Sequence of chain 1.B:
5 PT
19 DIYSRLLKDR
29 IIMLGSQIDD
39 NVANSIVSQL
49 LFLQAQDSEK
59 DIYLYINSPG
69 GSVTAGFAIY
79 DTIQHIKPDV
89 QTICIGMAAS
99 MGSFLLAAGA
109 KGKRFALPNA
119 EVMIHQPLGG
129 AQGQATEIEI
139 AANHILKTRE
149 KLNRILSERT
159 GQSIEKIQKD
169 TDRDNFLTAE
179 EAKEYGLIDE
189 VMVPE

Binding-site contacts:
Ligand atom O19 contacts residue VAL71 of chain 1.B at 3.0 Å (h-bond).
Ligand atom C12 contacts residue GLY69 of chain 1.B at 3.4 Å.
Ligand atom C08 contacts residue GLN124 of chain 1.B at 3.6 Å.
Ligand atom C08 contacts residue HIS123 of chain 1.B at 3.3 Å.
Ligand atom O02 contacts residue HIS123 of chain 1.B at 3.5 Å (h-bond).
Ligand atom O03 contacts residue GLY69 of chain 1.B at 2.6 Å (h-bond).
Ligand atom C20 contacts residue LEU126 of chain 1.B at 3.7 Å (hydrophobic).
Ligand atom O11 contacts residue PRO125 of chain 1.B at 3.3 Å.
Ligand atom B28 contacts residue SER98 of chain 1.B at 1.7 Å.
Ligand atom C18 contacts residue LEU126 of chain 1.B at 3.7 Å (hydrophobic).
Ligand atom C10 contacts residue LEU126 of chain 1.B at 3.9 Å (hydrophobic).
Ligand atom O19 contacts residue SER70 of chain 1.B at 3.8 Å.
Ligand atom O11 contacts residue LEU126 of chain 1.B at 2.8 Å (h-bond).
Ligand atom C05 contacts residue SER98 of chain 1.B at 3.3 Å.
Ligand atom O26 contacts residue HIS142 of chain 1.B at 3.2 Å (h-bond).
Ligand atom C18 contacts residue VAL71 of chain 1.B at 3.8 Å (hydrophobic).
Ligand atom O03 contacts residue SER98 of chain 1.B at 2.7 Å (h-bond).
Ligand atom O26 contacts residue ILE143 of chain 1.B at 3.6 Å.
Ligand atom N17 contacts residue LEU126 of chain 1.B at 2.8 Å (h-bond).
Ligand atom C13 contacts residue LEU126 of chain 1.B at 3.7 Å (hydrophobic).
Ligand atom C06 contacts residue MET99 of chain 1.B at 3.8 Å (hydrophobic).
Ligand atom B28 contacts residue MET99 of chain 1.B at 3.6 Å.
Ligand atom C07 contacts residue MET99 of chain 1.B at 3.5 Å (hydrophobic).
Ligand atom C08 contacts residue PRO125 of chain 1.B at 3.5 Å (hydrophobic).
Ligand atom CL01 contacts residue LEU126 of chain 1.B at 3.2 Å.
Ligand atom C10 contacts residue GLY69 of chain 1.B at 3.6 Å.
Ligand atom O03 contacts residue GLY68 of chain 1.B at 3.3 Å.
Ligand atom CL01 contacts residue GLY127 of chain 1.B at 3.5 Å.
Ligand atom C06 contacts residue SER98 of chain 1.B at 3.2 Å.
Ligand atom C12 contacts residue LEU126 of chain 1.B at 3.6 Å (hydrophobic).
Ligand atom C25 contacts residue LEU126 of chain 1.B at 3.4 Å (hydrophobic).
Ligand atom C05 contacts residue VAL71 of chain 1.B at 3.8 Å (hydrophobic).
Ligand atom B28 contacts residue HIS123 of chain 1.B at 3.6 Å.
Ligand atom O02 contacts residue SER98 of chain 1.B at 2.7 Å (h-bond).
Ligand atom C04 contacts residue SER98 of chain 1.B at 2.7 Å.
Ligand atom N09 contacts residue GLY69 of chain 1.B at 2.8 Å (h-bond).
Ligand atom B28 contacts residue GLY69 of chain 1.B at 3.9 Å.
Ligand atom O03 contacts residue MET99 of chain 1.B at 3.0 Å (h-bond).
Ligand atom C27 contacts residue ALA139 of chain 1.B at 3.8 Å (hydrophobic).
Ligand atom N09 contacts residue SER98 of chain 1.B at 3.9 Å.

A small-molecule ligand and the protein it binds are described below.
Small molecule (SMILES): COc1ccc(C(=O)N[C@@H](CC(C)C)C(=O)N[C@@H](CC(C)C)B(O)O)c(Cl)c1